Sequence of chain 1.A:
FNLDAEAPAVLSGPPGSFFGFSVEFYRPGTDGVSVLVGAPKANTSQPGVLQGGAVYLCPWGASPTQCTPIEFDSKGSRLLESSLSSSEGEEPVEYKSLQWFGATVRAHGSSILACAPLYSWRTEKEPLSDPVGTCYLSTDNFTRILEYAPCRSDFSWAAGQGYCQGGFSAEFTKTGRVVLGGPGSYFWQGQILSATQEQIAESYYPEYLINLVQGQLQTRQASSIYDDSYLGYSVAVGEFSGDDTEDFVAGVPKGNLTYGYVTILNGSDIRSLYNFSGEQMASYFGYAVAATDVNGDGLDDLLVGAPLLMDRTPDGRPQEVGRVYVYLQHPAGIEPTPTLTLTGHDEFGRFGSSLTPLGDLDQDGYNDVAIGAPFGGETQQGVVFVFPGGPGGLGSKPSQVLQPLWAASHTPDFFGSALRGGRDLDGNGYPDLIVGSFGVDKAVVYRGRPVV

Binding-site contacts:
Ligand atom O7 contacts residue ASN275 of chain 1.A at 3.6 Å (h-bond).
Ligand atom C8 contacts residue TYR274 of chain 1.A at 3.8 Å (hydrophobic).
Ligand atom C6 contacts residue ARG220 of chain 1.A at 4.0 Å.
Ligand atom C8 contacts residue ALA222 of chain 1.A at 3.7 Å (hydrophobic).
Ligand atom O5 contacts residue ASN275 of chain 1.A at 2.3 Å (h-bond).
Ligand atom C1 contacts residue ARG220 of chain 1.A at 3.9 Å.
Ligand atom N2 contacts residue TYR226 of chain 1.A at 3.6 Å.
Ligand atom C1 contacts residue ASN275 of chain 1.A at 1.4 Å.
Ligand atom O6 contacts residue SER223 of chain 1.A at 3.6 Å.
Ligand atom C8 contacts residue SER272 of chain 1.A at 3.8 Å.
Ligand atom C6 contacts residue GLN221 of chain 1.A at 3.7 Å.
Ligand atom C7 contacts residue ALA222 of chain 1.A at 3.8 Å (hydrophobic).
Ligand atom C6 contacts residue ALA222 of chain 1.A at 3.7 Å (hydrophobic).
Ligand atom N2 contacts residue ALA222 of chain 1.A at 3.8 Å.
Ligand atom C3 contacts residue ASN275 of chain 1.A at 3.8 Å.
Ligand atom N2 contacts residue SER272 of chain 1.A at 2.8 Å (h-bond).
Ligand atom C8 contacts residue LEU273 of chain 1.A at 3.4 Å (hydrophobic).
Ligand atom C7 contacts residue ASN275 of chain 1.A at 3.5 Å.
Ligand atom O5 contacts residue ARG220 of chain 1.A at 3.1 Å (salt-bridge).
Ligand atom C6 contacts residue TYR226 of chain 1.A at 3.6 Å (hydrophobic).
Ligand atom C6 contacts residue TYR261 of chain 1.A at 3.4 Å (hydrophobic).
Ligand atom O6 contacts residue ARG220 of chain 1.A at 3.2 Å (salt-bridge).
Ligand atom C6 contacts residue ARG220 of chain 1.A at 4.0 Å.
Ligand atom C5 contacts residue TYR261 of chain 1.A at 3.8 Å (hydrophobic).
Ligand atom C3 contacts residue TYR226 of chain 1.A at 3.7 Å (hydrophobic).
Ligand atom C2 contacts residue ASN275 of chain 1.A at 2.5 Å.
Ligand atom C3 contacts residue SER272 of chain 1.A at 3.7 Å.
Ligand atom C1 contacts residue SER272 of chain 1.A at 3.9 Å.
Ligand atom O3 contacts residue ALA222 of chain 1.A at 3.4 Å.
Ligand atom O6 contacts residue TYR226 of chain 1.A at 3.5 Å.
Ligand atom C1 contacts residue TYR226 of chain 1.A at 3.9 Å (hydrophobic).
Ligand atom C2 contacts residue SER272 of chain 1.A at 3.6 Å.
Ligand atom O5 contacts residue TYR261 of chain 1.A at 4.0 Å.
Ligand atom C7 contacts residue SER272 of chain 1.A at 3.8 Å.
Ligand atom C5 contacts residue TYR226 of chain 1.A at 4.0 Å (hydrophobic).
Ligand atom O6 contacts residue ALA222 of chain 1.A at 4.0 Å.
Ligand atom C6 contacts residue SER223 of chain 1.A at 3.8 Å.
Ligand atom N2 contacts residue ASN275 of chain 1.A at 2.9 Å (h-bond).
Ligand atom C5 contacts residue ASN275 of chain 1.A at 3.6 Å.
Ligand atom C8 contacts residue TYR226 of chain 1.A at 3.7 Å (hydrophobic).

The protein below binds the small molecule below.
Small molecule (SMILES): CC(=O)N[C@H]1[C@H](O[C@H]2[C@H](O)[C@@H](NC(C)=O)CO[C@@H]2CO)O[C@H](CO)[C@@H](O[C@@H]2O[C@H](CO[C@H]3O[C@H](CO)[C@@H](O)[C@H](O[C@H]4O[C@H](CO)[C@@H](O)[C@H](O)[C@@H]4O)[C@@H]3O)[C@@H](O)[C@H](O[C@H]3O[C@H](CO)[C@@H](O)[C@H](O)[C@@H]3O)[C@@H]2O)[C@@H]1O